A small-molecule ligand and the protein it binds are described below.
Small molecule (SMILES): CC(=O)N[C@@H]1[C@@H](O)[C@H](O)[C@@H](CO)O[C@H]1O

Binding-site contacts:
Ligand atom O4 contacts residue HIS339 of chain 1.A at 4.3 Å.
Ligand atom C5 contacts residue ASN314 of chain 1.A at 3.6 Å.
Ligand atom O5 contacts residue ASN314 of chain 1.A at 2.4 Å (h-bond).
Ligand atom C5 contacts residue THR316 of chain 1.A at 4.2 Å.
Ligand atom O6 contacts residue THR316 of chain 1.A at 4.0 Å.
Ligand atom C3 contacts residue ASN314 of chain 1.A at 3.8 Å.
Ligand atom O4 contacts residue ASN314 of chain 1.A at 3.8 Å.
Ligand atom O7 contacts residue ASN314 of chain 1.A at 3.2 Å (h-bond).
Ligand atom O5 contacts residue THR316 of chain 1.A at 4.4 Å.
Ligand atom N2 contacts residue ASN314 of chain 1.A at 3.1 Å (h-bond).
Ligand atom C8 contacts residue ASN314 of chain 1.A at 4.5 Å.
Ligand atom C2 contacts residue ASN314 of chain 1.A at 2.7 Å.
Ligand atom C1 contacts residue ASN314 of chain 1.A at 1.4 Å.
Ligand atom C4 contacts residue ASN314 of chain 1.A at 4.0 Å.
Ligand atom O4 contacts residue THR316 of chain 1.A at 4.1 Å.
Ligand atom C7 contacts residue ASN314 of chain 1.A at 3.3 Å.

Sequence of chain 1.A:
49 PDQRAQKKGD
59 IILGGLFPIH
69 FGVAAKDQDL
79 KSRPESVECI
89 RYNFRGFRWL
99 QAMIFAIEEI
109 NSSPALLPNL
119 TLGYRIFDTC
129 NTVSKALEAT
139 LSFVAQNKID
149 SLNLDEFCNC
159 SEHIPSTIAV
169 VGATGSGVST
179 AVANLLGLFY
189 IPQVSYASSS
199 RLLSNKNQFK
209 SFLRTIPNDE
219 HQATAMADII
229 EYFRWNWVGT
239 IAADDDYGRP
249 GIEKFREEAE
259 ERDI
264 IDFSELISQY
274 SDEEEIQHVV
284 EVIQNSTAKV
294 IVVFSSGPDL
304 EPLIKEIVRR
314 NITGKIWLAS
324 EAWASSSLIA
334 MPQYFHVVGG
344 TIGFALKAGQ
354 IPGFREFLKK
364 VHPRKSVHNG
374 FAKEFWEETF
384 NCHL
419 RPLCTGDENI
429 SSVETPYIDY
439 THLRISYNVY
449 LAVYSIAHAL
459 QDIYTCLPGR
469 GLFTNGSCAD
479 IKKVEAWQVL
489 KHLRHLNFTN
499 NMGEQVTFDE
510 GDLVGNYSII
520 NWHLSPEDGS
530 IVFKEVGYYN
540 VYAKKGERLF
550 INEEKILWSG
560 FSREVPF